Sequence of chain 1.B:
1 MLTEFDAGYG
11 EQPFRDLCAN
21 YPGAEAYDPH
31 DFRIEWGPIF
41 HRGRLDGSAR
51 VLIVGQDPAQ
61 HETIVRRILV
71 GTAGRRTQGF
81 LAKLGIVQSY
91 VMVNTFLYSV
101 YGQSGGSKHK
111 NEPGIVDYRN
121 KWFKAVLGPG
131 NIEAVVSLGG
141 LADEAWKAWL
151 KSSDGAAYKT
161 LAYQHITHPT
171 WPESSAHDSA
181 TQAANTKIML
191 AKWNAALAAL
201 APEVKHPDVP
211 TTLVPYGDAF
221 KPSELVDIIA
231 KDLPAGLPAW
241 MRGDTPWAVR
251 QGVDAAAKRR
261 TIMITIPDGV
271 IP

Binding-site contacts:
Ligand atom N1 contacts residue LEU69 of chain 1.B at 3.6 Å.
Ligand atom C6 contacts residue GLN56 of chain 1.B at 3.8 Å.
Ligand atom O2 contacts residue LEU69 of chain 1.B at 2.7 Å (h-bond).
Ligand atom N1 contacts residue ASP57 of chain 1.B at 3.1 Å (salt-bridge).
Ligand atom N7 contacts residue HIS168 of chain 1.B at 2.8 Å.
Ligand atom C2 contacts residue PRO58 of chain 1.B at 3.7 Å (hydrophobic).
Ligand atom C5 contacts residue LEU69 of chain 1.B at 4.1 Å (hydrophobic).
Ligand atom O6 contacts residue GLY55 of chain 1.B at 3.7 Å.
Ligand atom C4 contacts residue ASP57 of chain 1.B at 3.3 Å.
Ligand atom C2 contacts residue LEU69 of chain 1.B at 3.5 Å (hydrophobic).
Ligand atom C2 contacts residue GLU62 of chain 1.B at 4.1 Å.
Ligand atom C8 contacts residue THR170 of chain 1.B at 4.1 Å.
Ligand atom C6 contacts residue ASP57 of chain 1.B at 3.0 Å.
Ligand atom C5 contacts residue HIS168 of chain 1.B at 3.5 Å.
Ligand atom O6 contacts residue GLN56 of chain 1.B at 2.7 Å (h-bond).
Ligand atom C6 contacts residue HIS168 of chain 1.B at 3.6 Å.
Ligand atom C5 contacts residue ASP57 of chain 1.B at 3.1 Å.
Ligand atom N3 contacts residue PRO58 of chain 1.B at 3.7 Å.
Ligand atom N7 contacts residue ASP57 of chain 1.B at 3.8 Å.
Ligand atom O2 contacts residue PRO58 of chain 1.B at 3.6 Å.
Ligand atom C6 contacts residue LEU69 of chain 1.B at 3.8 Å (hydrophobic).
Ligand atom N3 contacts residue GLU62 of chain 1.B at 3.4 Å (salt-bridge).
Ligand atom C8 contacts residue ALA73 of chain 1.B at 3.8 Å (hydrophobic).
Ligand atom C2 contacts residue ASN94 of chain 1.B at 4.0 Å.
Ligand atom O6 contacts residue ASP57 of chain 1.B at 3.4 Å (salt-bridge).
Ligand atom O2 contacts residue ASP57 of chain 1.B at 4.0 Å.
Ligand atom O2 contacts residue ASN94 of chain 1.B at 3.2 Å (h-bond).
Ligand atom N3 contacts residue ASP57 of chain 1.B at 3.3 Å (salt-bridge).
Ligand atom O2 contacts residue ILE68 of chain 1.B at 3.4 Å.
Ligand atom O6 contacts residue HIS168 of chain 1.B at 2.9 Å (h-bond).
Ligand atom N9 contacts residue ASP57 of chain 1.B at 4.1 Å.
Ligand atom N7 contacts residue ALA73 of chain 1.B at 4.0 Å.
Ligand atom N9 contacts residue ALA59 of chain 1.B at 4.0 Å.
Ligand atom C8 contacts residue HIS168 of chain 1.B at 3.8 Å.
Ligand atom N3 contacts residue LEU69 of chain 1.B at 3.9 Å.
Ligand atom C2 contacts residue ASP57 of chain 1.B at 3.2 Å.
Ligand atom O2 contacts residue GLU62 of chain 1.B at 3.6 Å.
Ligand atom N3 contacts residue ALA59 of chain 1.B at 4.0 Å.
Ligand atom N1 contacts residue ASN94 of chain 1.B at 3.3 Å (h-bond).
Ligand atom N9 contacts residue ALA73 of chain 1.B at 4.1 Å.

The protein below binds the small molecule below.
Small molecule (SMILES): O=c1[nH]c(=O)c2nc[nH]c2[nH]1